This small molecule binds to this protein.
Small molecule (SMILES): C[C@H](C[C@@H](C[C@H](C[C@@H](C[C@@H](CCN1CCCC1=O)N1CCCC1=O)N1CCCC1=O)N1CCCC1=O)N1CCCC1=O)N1CCCC1=O

Sequence of chain 3.A:
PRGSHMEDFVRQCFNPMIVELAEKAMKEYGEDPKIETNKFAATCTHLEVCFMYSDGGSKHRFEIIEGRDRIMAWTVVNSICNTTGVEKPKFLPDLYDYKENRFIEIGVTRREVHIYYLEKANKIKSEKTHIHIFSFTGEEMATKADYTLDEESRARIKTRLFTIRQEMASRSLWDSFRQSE

Binding-site contacts:
Ligand atom C04 contacts residue PHE66 of chain 3.A at 4.4 Å (hydrophobic).
Ligand atom O03 contacts residue MET32 of chain 3.A at 4.2 Å.
Ligand atom O06 contacts residue ILE79 of chain 3.A at 3.7 Å.
Ligand atom C05 contacts residue PHE66 of chain 3.A at 4.2 Å (hydrophobic).
Ligand atom N06 contacts residue PHE66 of chain 3.A at 4.4 Å.
Ligand atom C06 contacts residue ILE79 of chain 3.A at 4.2 Å (hydrophobic).
Ligand atom O06 contacts residue ARG83 of chain 3.A at 4.3 Å.
Ligand atom O07 contacts residue MET32 of chain 3.A at 4.3 Å.
Ligand atom N05 contacts residue ILE79 of chain 3.A at 4.5 Å.
Ligand atom C06 contacts residue PHE66 of chain 3.A at 3.7 Å (hydrophobic).
Ligand atom C05 contacts residue MET32 of chain 3.A at 4.3 Å (hydrophobic).
Ligand atom N04 contacts residue PHE66 of chain 3.A at 4.1 Å.
Ligand atom C07 contacts residue MET32 of chain 3.A at 4.1 Å (hydrophobic).
Ligand atom C04 contacts residue MET32 of chain 3.A at 3.8 Å (hydrophobic).
Ligand atom C27 contacts residue PHE66 of chain 3.A at 4.0 Å (hydrophobic).
Ligand atom C07 contacts residue ILE79 of chain 3.A at 4.5 Å (hydrophobic).
Ligand atom C05 contacts residue ILE79 of chain 3.A at 4.2 Å (hydrophobic).
Ligand atom C37 contacts residue ILE79 of chain 3.A at 3.9 Å (hydrophobic).
Ligand atom C35 contacts residue ARG83 of chain 3.A at 4.2 Å.
Ligand atom C35 contacts residue ILE79 of chain 3.A at 3.9 Å (hydrophobic).
Ligand atom C06 contacts residue MET32 of chain 3.A at 3.5 Å (hydrophobic).
Ligand atom C35 contacts residue GLU81 of chain 3.A at 3.6 Å.
Ligand atom C29 contacts residue PHE66 of chain 3.A at 4.3 Å (hydrophobic).
Ligand atom C26 contacts residue PHE66 of chain 3.A at 3.6 Å (hydrophobic).
Ligand atom C35 contacts residue GLY82 of chain 3.A at 4.1 Å.
Ligand atom C28 contacts residue ILE33 of chain 3.A at 4.5 Å (hydrophobic).
Ligand atom C34 contacts residue PHE66 of chain 3.A at 4.0 Å (hydrophobic).
Ligand atom O03 contacts residue ASN30 of chain 3.A at 4.0 Å.
Ligand atom C27 contacts residue MET67 of chain 3.A at 4.5 Å (hydrophobic).
Ligand atom C34 contacts residue MET32 of chain 3.A at 4.3 Å (hydrophobic).
Ligand atom C36 contacts residue ARG83 of chain 3.A at 4.1 Å.
Ligand atom C34 contacts residue LEU36 of chain 3.A at 4.4 Å (hydrophobic).
Ligand atom C33 contacts residue ILE79 of chain 3.A at 4.0 Å (hydrophobic).
Ligand atom N06 contacts residue ILE79 of chain 3.A at 4.2 Å.
Ligand atom C35 contacts residue PHE66 of chain 3.A at 4.2 Å (hydrophobic).
Ligand atom C08 contacts residue MET32 of chain 3.A at 3.5 Å (hydrophobic).
Ligand atom C36 contacts residue ILE79 of chain 3.A at 3.9 Å (hydrophobic).
Ligand atom C28 contacts residue PHE66 of chain 3.A at 4.0 Å (hydrophobic).
Ligand atom C36 contacts residue GLU81 of chain 3.A at 4.3 Å.